Binding-site contacts:
Ligand atom C contacts residue SER391 of chain 6.A at 3.6 Å.
Ligand atom OD1 contacts residue GLY17 of chain 6.A at 3.8 Å.
Ligand atom OD1 contacts residue ALA18 of chain 6.A at 3.8 Å.
Ligand atom OD1 contacts residue ALA19 of chain 6.A at 3.6 Å.
Ligand atom CA contacts residue ALA19 of chain 6.A at 4.2 Å (hydrophobic).
Ligand atom OD2 contacts residue ALA19 of chain 6.A at 3.9 Å.
Ligand atom CG contacts residue ALA19 of chain 6.A at 3.9 Å (hydrophobic).
Ligand atom OD1 contacts residue ALA203 of chain 6.A at 4.5 Å.
Ligand atom CA contacts residue SER391 of chain 6.A at 4.5 Å.
Ligand atom N contacts residue ALA19 of chain 6.A at 3.4 Å.
Ligand atom OXT contacts residue SER391 of chain 6.A at 3.2 Å.
Ligand atom N contacts residue GLU375 of chain 6.A at 4.4 Å.
Ligand atom N contacts residue SER391 of chain 6.A at 4.0 Å.
Ligand atom CA contacts residue CYS395 of chain 6.A at 4.3 Å (hydrophobic).
Ligand atom OXT contacts residue TYR352 of chain 6.A at 4.2 Å.
Ligand atom CA contacts residue ALA18 of chain 6.A at 4.3 Å (hydrophobic).
Ligand atom N contacts residue GLY374 of chain 6.A at 3.9 Å.
Ligand atom OXT contacts residue LEU392 of chain 6.A at 4.3 Å.
Ligand atom CG contacts residue GLU375 of chain 6.A at 4.1 Å.
Ligand atom OD2 contacts residue GLU375 of chain 6.A at 3.0 Å (salt-bridge).
Ligand atom OD2 contacts residue GLY374 of chain 6.A at 3.7 Å.
Ligand atom OD2 contacts residue GLY205 of chain 6.A at 4.0 Å.
Ligand atom C contacts residue LEU392 of chain 6.A at 4.2 Å (hydrophobic).
Ligand atom O contacts residue LEU392 of chain 6.A at 3.5 Å (h-bond).
Ligand atom O contacts residue SER391 of chain 6.A at 3.5 Å (h-bond).
Ligand atom N contacts residue CYS395 of chain 6.A at 3.1 Å.

Sequence of chain 6.A:
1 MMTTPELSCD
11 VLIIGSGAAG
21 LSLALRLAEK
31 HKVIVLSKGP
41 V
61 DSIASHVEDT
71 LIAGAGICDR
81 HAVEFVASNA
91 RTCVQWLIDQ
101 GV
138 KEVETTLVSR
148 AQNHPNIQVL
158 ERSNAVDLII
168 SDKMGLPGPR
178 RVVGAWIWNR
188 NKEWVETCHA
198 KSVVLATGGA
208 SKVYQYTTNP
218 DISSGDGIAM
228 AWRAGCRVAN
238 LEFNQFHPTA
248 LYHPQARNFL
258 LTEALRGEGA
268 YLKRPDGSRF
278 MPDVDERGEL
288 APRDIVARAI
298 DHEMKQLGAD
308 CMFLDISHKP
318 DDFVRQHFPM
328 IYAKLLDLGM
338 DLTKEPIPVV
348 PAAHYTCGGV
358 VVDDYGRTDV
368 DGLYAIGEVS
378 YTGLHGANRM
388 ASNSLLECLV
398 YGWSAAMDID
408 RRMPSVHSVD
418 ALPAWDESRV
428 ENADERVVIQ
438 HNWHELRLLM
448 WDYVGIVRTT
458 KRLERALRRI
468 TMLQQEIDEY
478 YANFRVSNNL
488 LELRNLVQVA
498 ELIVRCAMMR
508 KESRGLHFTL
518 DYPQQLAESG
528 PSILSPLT

The small molecule below binds the protein below.
Small molecule (SMILES): N[C@@H](CC(=O)O)C(=O)O